This small molecule binds to this protein.
Small molecule (SMILES): CC(=O)N[C@@H]1[C@@H](O)[C@H](O)[C@@H](CO)O[C@H]1O

Sequence of chain 1.B:
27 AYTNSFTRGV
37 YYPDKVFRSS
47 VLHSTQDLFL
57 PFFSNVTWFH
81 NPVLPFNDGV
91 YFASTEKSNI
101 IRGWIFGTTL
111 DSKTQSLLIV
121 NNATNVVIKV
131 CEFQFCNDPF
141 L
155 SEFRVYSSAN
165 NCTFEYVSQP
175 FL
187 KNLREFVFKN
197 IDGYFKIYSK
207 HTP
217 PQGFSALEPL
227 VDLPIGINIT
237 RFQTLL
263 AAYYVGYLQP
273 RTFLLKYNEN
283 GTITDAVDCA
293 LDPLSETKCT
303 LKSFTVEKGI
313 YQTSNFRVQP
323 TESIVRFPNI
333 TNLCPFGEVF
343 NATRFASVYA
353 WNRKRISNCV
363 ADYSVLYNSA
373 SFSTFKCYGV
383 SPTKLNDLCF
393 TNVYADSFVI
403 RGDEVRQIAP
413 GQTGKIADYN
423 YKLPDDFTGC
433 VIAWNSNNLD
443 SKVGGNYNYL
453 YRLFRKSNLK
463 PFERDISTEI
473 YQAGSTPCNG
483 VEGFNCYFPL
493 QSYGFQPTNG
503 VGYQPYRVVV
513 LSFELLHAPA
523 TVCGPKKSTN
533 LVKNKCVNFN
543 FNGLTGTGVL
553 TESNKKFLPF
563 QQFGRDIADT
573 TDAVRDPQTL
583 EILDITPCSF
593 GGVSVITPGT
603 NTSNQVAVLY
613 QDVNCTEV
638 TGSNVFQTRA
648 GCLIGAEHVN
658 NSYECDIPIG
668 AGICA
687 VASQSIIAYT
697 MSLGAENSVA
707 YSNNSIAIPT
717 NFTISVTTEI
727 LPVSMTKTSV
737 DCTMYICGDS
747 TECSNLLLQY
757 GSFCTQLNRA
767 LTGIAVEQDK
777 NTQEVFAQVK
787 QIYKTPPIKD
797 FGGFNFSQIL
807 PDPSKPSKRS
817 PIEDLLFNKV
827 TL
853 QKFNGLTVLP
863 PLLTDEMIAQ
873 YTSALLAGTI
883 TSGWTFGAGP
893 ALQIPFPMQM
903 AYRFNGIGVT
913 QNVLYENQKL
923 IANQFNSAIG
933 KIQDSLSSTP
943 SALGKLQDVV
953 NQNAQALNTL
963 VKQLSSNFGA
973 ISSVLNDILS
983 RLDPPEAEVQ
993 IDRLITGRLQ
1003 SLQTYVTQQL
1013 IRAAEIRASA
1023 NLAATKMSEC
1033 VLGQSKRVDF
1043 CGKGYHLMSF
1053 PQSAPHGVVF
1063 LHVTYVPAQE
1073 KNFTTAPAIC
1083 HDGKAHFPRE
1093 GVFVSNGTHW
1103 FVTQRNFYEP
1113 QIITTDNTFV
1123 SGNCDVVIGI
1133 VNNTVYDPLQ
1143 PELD

Binding-site contacts:
Ligand atom C3 contacts residue ASN122 of chain 1.B at 3.6 Å.
Ligand atom C7 contacts residue ASN122 of chain 1.B at 3.6 Å.
Ligand atom C2 contacts residue ASN122 of chain 1.B at 2.5 Å.
Ligand atom C7 contacts residue ALA123 of chain 1.B at 4.0 Å (hydrophobic).
Ligand atom C1 contacts residue ASN122 of chain 1.B at 1.4 Å.
Ligand atom O3 contacts residue ASN122 of chain 1.B at 3.7 Å.
Ligand atom C7 contacts residue ASN125 of chain 1.B at 3.6 Å.
Ligand atom N2 contacts residue ASN125 of chain 1.B at 4.3 Å.
Ligand atom O5 contacts residue ASN122 of chain 1.B at 2.4 Å (h-bond).
Ligand atom C8 contacts residue ASN122 of chain 1.B at 3.8 Å.
Ligand atom O7 contacts residue ASN125 of chain 1.B at 2.6 Å (h-bond).
Ligand atom C4 contacts residue ASN122 of chain 1.B at 4.2 Å.
Ligand atom O7 contacts residue ALA123 of chain 1.B at 4.3 Å.
Ligand atom C5 contacts residue ASN122 of chain 1.B at 3.8 Å.
Ligand atom O7 contacts residue THR124 of chain 1.B at 3.1 Å (h-bond).
Ligand atom C8 contacts residue ASN125 of chain 1.B at 4.5 Å.
Ligand atom C8 contacts residue THR124 of chain 1.B at 3.3 Å.
Ligand atom N2 contacts residue ASN122 of chain 1.B at 3.4 Å (h-bond).
Ligand atom O7 contacts residue ASN122 of chain 1.B at 4.2 Å.
Ligand atom C7 contacts residue THR124 of chain 1.B at 3.5 Å.
Ligand atom C8 contacts residue ALA123 of chain 1.B at 3.4 Å (hydrophobic).